Sequence of chain 1.B:
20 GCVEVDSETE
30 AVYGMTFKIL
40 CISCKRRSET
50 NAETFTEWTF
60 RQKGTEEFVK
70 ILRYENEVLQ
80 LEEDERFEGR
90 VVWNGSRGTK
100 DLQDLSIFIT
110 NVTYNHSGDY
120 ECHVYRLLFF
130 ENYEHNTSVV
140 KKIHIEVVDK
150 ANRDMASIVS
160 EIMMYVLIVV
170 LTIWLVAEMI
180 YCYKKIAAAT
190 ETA

A protein and the small-molecule ligand that binds it are described below.
Small molecule (SMILES): CC(=O)N[C@@H]1[C@@H](O)[C@H](O)[C@@H](CO)O[C@H]1O

Binding-site contacts:
Ligand atom N2 contacts residue ASN93 of chain 1.B at 2.8 Å (h-bond).
Ligand atom C7 contacts residue ARG96 of chain 1.B at 3.6 Å.
Ligand atom C3 contacts residue ASN93 of chain 1.B at 3.8 Å.
Ligand atom O5 contacts residue PHE107 of chain 1.B at 3.9 Å.
Ligand atom O7 contacts residue TRP92 of chain 1.B at 4.1 Å.
Ligand atom O7 contacts residue ASN93 of chain 1.B at 3.2 Å (h-bond).
Ligand atom C1 contacts residue TRP92 of chain 1.B at 4.1 Å (hydrophobic).
Ligand atom C5 contacts residue ASN93 of chain 1.B at 3.7 Å.
Ligand atom C5 contacts residue VAL91 of chain 1.B at 4.4 Å (hydrophobic).
Ligand atom C2 contacts residue ASN93 of chain 1.B at 2.5 Å.
Ligand atom C7 contacts residue ASN93 of chain 1.B at 3.2 Å.
Ligand atom C6 contacts residue PHE107 of chain 1.B at 4.0 Å (hydrophobic).
Ligand atom C1 contacts residue PHE107 of chain 1.B at 4.1 Å (hydrophobic).
Ligand atom C8 contacts residue ARG96 of chain 1.B at 4.3 Å.
Ligand atom O5 contacts residue VAL91 of chain 1.B at 3.7 Å.
Ligand atom O6 contacts residue VAL91 of chain 1.B at 4.4 Å.
Ligand atom C5 contacts residue PHE107 of chain 1.B at 4.3 Å (hydrophobic).
Ligand atom O5 contacts residue TRP92 of chain 1.B at 4.1 Å.
Ligand atom C6 contacts residue VAL91 of chain 1.B at 3.8 Å (hydrophobic).
Ligand atom C8 contacts residue ASN93 of chain 1.B at 4.2 Å.
Ligand atom C4 contacts residue ASN93 of chain 1.B at 4.3 Å.
Ligand atom O7 contacts residue ARG96 of chain 1.B at 2.4 Å (salt-bridge).
Ligand atom C1 contacts residue ASN93 of chain 1.B at 1.4 Å.
Ligand atom O5 contacts residue ASN93 of chain 1.B at 2.4 Å (h-bond).